The small molecule below binds the protein below.
Small molecule (SMILES): CC(=O)N[C@@H]1[C@@H](O)[C@H](O)[C@@H](CO)O[C@H]1O

Binding-site contacts:
Ligand atom O7 contacts residue ASN657 of chain 1.C at 3.5 Å (h-bond).
Ligand atom C5 contacts residue ASN657 of chain 1.C at 3.7 Å.
Ligand atom C8 contacts residue ASN657 of chain 1.C at 4.0 Å.
Ligand atom C3 contacts residue ASN657 of chain 1.C at 3.8 Å.
Ligand atom C8 contacts residue HIS655 of chain 1.C at 3.4 Å.
Ligand atom O5 contacts residue ASN657 of chain 1.C at 2.4 Å (h-bond).
Ligand atom C4 contacts residue ASN657 of chain 1.C at 4.2 Å.
Ligand atom C8 contacts residue VAL656 of chain 1.C at 3.8 Å (hydrophobic).
Ligand atom C7 contacts residue ASN657 of chain 1.C at 3.4 Å.
Ligand atom N2 contacts residue ASN657 of chain 1.C at 2.9 Å (h-bond).
Ligand atom C1 contacts residue ASN657 of chain 1.C at 1.4 Å.
Ligand atom C2 contacts residue ASN657 of chain 1.C at 2.4 Å.

Sequence of chain 1.C:
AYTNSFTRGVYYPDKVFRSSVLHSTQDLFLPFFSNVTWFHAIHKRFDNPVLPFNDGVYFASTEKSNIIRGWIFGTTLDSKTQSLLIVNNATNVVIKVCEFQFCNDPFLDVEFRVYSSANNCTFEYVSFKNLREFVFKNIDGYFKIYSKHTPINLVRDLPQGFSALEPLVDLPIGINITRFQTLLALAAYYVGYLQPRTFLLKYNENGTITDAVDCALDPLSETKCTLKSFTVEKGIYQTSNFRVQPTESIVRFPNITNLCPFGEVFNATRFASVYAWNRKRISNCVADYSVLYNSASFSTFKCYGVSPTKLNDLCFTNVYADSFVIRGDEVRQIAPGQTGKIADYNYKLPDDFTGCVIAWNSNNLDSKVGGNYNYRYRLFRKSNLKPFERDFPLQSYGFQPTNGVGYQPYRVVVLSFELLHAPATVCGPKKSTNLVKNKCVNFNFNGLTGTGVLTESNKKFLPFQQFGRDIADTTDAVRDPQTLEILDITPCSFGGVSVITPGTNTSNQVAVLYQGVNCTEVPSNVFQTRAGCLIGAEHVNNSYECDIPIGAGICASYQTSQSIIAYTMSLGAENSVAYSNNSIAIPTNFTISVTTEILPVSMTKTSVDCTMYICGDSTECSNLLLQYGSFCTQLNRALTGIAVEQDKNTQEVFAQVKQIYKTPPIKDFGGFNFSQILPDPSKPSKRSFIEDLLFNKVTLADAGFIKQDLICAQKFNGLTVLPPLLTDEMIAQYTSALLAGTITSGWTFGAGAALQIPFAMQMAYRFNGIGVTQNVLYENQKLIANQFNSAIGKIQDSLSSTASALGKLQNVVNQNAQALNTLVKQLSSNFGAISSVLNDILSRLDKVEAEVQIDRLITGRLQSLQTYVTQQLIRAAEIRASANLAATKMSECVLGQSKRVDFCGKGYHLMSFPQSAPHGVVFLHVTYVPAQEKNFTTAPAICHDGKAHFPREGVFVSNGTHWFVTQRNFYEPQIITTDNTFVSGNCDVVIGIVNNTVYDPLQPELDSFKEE